Sequence of chain 1.A:
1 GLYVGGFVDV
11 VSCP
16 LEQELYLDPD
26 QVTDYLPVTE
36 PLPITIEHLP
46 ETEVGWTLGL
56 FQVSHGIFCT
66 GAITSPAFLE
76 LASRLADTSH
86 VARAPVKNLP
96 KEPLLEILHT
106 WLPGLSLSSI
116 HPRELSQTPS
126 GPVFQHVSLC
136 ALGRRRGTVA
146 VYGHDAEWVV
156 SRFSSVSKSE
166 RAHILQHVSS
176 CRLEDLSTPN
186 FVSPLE

The small molecule below binds the protein below.
Small molecule (SMILES): O=C(O)c1ccc(NC(=O)c2cccc(CC3CCCCC3)n2)c(Nc2ccccc2)c1

Binding-site contacts:
Ligand atom C13 contacts residue TRP106 of chain 1.A at 3.9 Å (hydrophobic).
Ligand atom C27 contacts residue PRO189 of chain 1.A at 3.8 Å (hydrophobic).
Ligand atom C29 contacts residue LEU76 of chain 1.A at 4.2 Å (hydrophobic).
Ligand atom C31 contacts residue PHE186 of chain 1.A at 3.7 Å (hydrophobic).
Ligand atom C32 contacts residue ILE41 of chain 1.A at 4.1 Å (hydrophobic).
Ligand atom C09 contacts residue LEU103 of chain 1.A at 4.2 Å (hydrophobic).
Ligand atom C20 contacts residue PRO189 of chain 1.A at 4.3 Å (hydrophobic).
Ligand atom C10 contacts residue ILE102 of chain 1.A at 3.8 Å (hydrophobic).
Ligand atom C06 contacts residue LEU107 of chain 1.A at 4.1 Å (hydrophobic).
Ligand atom C12 contacts residue TRP106 of chain 1.A at 4.2 Å (hydrophobic).
Ligand atom C08 contacts residue LEU107 of chain 1.A at 4.1 Å (hydrophobic).
Ligand atom C10 contacts residue LEU80 of chain 1.A at 4.1 Å (hydrophobic).
Ligand atom C24 contacts residue PRO189 of chain 1.A at 3.7 Å (hydrophobic).
Ligand atom C11 contacts residue TRP106 of chain 1.A at 3.9 Å (hydrophobic).
Ligand atom C14 contacts residue ALA136 of chain 1.A at 3.9 Å (hydrophobic).
Ligand atom C15 contacts residue TRP106 of chain 1.A at 4.2 Å (hydrophobic).
Ligand atom C09 contacts residue PHE73 of chain 1.A at 4.2 Å (hydrophobic).
Ligand atom C25 contacts residue PRO189 of chain 1.A at 4.2 Å (hydrophobic).
Ligand atom C31 contacts residue PHE73 of chain 1.A at 4.1 Å (hydrophobic).
Ligand atom N26 contacts residue PRO189 of chain 1.A at 4.0 Å.
Ligand atom C11 contacts residue ILE102 of chain 1.A at 4.3 Å (hydrophobic).
Ligand atom C07 contacts residue LEU107 of chain 1.A at 4.2 Å (hydrophobic).
Ligand atom C13 contacts residue LEU107 of chain 1.A at 4.2 Å (hydrophobic).
Ligand atom C31 contacts residue ILE41 of chain 1.A at 4.1 Å (hydrophobic).
Ligand atom C28 contacts residue PRO189 of chain 1.A at 4.0 Å (hydrophobic).
Ligand atom C14 contacts residue TRP106 of chain 1.A at 3.6 Å (hydrophobic).
Ligand atom C13 contacts residue ALA136 of chain 1.A at 4.2 Å (hydrophobic).
Ligand atom C09 contacts residue ALA77 of chain 1.A at 4.2 Å (hydrophobic).
Ligand atom C31 contacts residue LEU76 of chain 1.A at 4.3 Å (hydrophobic).
Ligand atom C30 contacts residue LEU76 of chain 1.A at 3.7 Å (hydrophobic).
Ligand atom C08 contacts residue PHE73 of chain 1.A at 4.0 Å (hydrophobic).
Ligand atom C21 contacts residue PRO189 of chain 1.A at 4.2 Å (hydrophobic).
Ligand atom C32 contacts residue PRO189 of chain 1.A at 4.1 Å (hydrophobic).
Ligand atom O23 contacts residue PRO189 of chain 1.A at 3.5 Å.
Ligand atom C07 contacts residue TRP106 of chain 1.A at 4.1 Å (hydrophobic).
Ligand atom C32 contacts residue PHE186 of chain 1.A at 3.9 Å (hydrophobic).